Binding-site contacts:
Ligand atom C3 contacts residue ASN118 of chain 51.E at 3.8 Å.
Ligand atom C4 contacts residue ASN118 of chain 51.E at 4.2 Å.
Ligand atom O7 contacts residue ASN118 of chain 51.E at 3.4 Å (h-bond).
Ligand atom O5 contacts residue ASN118 of chain 51.E at 2.4 Å (h-bond).
Ligand atom O5 contacts residue SER66 of chain 51.E at 4.3 Å.
Ligand atom N2 contacts residue ASN118 of chain 51.E at 2.9 Å (h-bond).
Ligand atom C5 contacts residue THR120 of chain 51.E at 4.5 Å.
Ligand atom C7 contacts residue ASP67 of chain 51.E at 4.3 Å.
Ligand atom O6 contacts residue THR120 of chain 51.E at 3.5 Å (h-bond).
Ligand atom O7 contacts residue SER66 of chain 51.E at 3.6 Å.
Ligand atom C6 contacts residue THR120 of chain 51.E at 4.0 Å.
Ligand atom C7 contacts residue TYR90 of chain 51.E at 4.2 Å (hydrophobic).
Ligand atom O7 contacts residue ASP67 of chain 51.E at 4.3 Å.
Ligand atom C5 contacts residue ASN118 of chain 51.E at 3.6 Å.
Ligand atom C7 contacts residue ASN118 of chain 51.E at 3.3 Å.
Ligand atom O6 contacts residue PHE119 of chain 51.E at 3.2 Å (h-bond).
Ligand atom C8 contacts residue ASP67 of chain 51.E at 4.0 Å.
Ligand atom C8 contacts residue TYR90 of chain 51.E at 3.6 Å (hydrophobic).
Ligand atom N2 contacts residue TYR90 of chain 51.E at 4.2 Å.
Ligand atom C2 contacts residue ASN118 of chain 51.E at 2.5 Å.
Ligand atom O5 contacts residue THR120 of chain 51.E at 3.7 Å.
Ligand atom C1 contacts residue ASN118 of chain 51.E at 1.4 Å.
Ligand atom O6 contacts residue ASN118 of chain 51.E at 4.1 Å.
Ligand atom C1 contacts residue SER66 of chain 51.E at 4.4 Å.
Ligand atom O6 contacts residue THR89 of chain 51.E at 3.8 Å.
Ligand atom C8 contacts residue ASN118 of chain 51.E at 4.3 Å.

Sequence of chain 51.E:
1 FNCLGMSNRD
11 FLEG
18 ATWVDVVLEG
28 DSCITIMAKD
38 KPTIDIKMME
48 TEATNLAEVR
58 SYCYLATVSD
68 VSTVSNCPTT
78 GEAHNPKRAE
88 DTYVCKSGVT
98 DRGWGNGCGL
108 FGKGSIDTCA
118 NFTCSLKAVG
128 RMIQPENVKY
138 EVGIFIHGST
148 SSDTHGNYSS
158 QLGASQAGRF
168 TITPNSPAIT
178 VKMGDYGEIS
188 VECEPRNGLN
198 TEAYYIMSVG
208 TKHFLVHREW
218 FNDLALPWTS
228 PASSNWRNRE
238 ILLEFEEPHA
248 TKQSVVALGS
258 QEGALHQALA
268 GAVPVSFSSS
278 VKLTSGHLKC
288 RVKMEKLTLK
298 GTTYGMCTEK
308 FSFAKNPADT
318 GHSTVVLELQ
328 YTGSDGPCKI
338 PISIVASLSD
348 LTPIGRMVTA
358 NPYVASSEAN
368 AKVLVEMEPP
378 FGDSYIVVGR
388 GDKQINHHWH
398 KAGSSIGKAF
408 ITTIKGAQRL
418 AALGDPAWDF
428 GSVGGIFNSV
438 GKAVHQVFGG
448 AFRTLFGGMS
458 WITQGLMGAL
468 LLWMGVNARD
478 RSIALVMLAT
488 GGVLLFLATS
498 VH

A protein and the small-molecule ligand that binds it are described below.
Small molecule (SMILES): CC(=O)N[C@@H]1[C@@H](O)[C@H](O)[C@@H](CO)O[C@H]1O